Sequence of chain 1.G:
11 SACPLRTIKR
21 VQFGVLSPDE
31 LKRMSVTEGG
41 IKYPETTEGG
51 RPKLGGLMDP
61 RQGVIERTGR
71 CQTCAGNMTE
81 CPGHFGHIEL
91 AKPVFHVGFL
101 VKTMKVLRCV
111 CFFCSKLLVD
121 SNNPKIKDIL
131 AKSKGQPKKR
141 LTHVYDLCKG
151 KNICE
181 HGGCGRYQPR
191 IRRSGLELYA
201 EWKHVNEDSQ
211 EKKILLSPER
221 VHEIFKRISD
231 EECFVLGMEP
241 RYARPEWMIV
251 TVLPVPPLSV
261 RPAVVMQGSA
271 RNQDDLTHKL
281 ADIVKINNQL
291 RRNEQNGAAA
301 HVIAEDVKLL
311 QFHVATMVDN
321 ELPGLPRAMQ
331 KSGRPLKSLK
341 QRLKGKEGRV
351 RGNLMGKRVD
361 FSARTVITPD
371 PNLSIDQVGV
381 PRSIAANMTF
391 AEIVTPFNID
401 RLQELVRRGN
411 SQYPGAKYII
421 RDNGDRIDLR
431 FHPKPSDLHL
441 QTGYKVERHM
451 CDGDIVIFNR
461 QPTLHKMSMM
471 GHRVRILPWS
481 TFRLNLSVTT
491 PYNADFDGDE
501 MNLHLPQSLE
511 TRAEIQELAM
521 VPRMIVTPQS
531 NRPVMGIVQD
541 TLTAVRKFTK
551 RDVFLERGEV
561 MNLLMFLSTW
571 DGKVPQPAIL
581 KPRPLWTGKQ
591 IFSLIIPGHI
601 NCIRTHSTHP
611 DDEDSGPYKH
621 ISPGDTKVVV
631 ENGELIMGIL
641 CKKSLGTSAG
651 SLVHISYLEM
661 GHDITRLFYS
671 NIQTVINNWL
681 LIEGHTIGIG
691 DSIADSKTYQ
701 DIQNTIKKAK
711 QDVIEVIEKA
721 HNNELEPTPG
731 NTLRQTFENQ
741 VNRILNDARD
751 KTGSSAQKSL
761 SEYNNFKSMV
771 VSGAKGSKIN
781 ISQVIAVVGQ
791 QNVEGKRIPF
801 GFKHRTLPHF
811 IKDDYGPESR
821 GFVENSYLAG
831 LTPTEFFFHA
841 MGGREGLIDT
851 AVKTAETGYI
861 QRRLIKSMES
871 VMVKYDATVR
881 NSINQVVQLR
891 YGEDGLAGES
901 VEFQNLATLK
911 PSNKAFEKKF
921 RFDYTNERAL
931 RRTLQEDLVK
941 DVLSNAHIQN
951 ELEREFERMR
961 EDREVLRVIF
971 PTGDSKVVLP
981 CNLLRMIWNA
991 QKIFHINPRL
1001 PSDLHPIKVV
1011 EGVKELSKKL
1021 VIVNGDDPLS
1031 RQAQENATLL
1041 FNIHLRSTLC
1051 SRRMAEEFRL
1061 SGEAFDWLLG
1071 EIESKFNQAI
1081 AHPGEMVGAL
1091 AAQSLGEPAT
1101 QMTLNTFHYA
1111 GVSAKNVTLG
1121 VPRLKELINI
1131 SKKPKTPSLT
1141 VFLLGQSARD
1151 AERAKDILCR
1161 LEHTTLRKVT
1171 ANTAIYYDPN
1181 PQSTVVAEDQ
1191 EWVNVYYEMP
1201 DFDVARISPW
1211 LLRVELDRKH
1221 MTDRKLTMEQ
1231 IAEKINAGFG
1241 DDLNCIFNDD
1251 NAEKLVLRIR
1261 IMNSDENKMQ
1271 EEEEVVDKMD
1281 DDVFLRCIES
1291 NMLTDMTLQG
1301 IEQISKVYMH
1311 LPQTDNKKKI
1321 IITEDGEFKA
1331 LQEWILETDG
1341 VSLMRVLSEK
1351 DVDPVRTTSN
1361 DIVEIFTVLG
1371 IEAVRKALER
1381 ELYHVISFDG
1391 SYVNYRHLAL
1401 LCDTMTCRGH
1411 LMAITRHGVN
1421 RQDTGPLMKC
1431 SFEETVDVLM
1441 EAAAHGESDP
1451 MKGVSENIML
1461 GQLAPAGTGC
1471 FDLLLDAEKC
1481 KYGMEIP

The small molecule below binds the protein below.
Small molecule (SMILES): CO[C@@H]1[C@H](O)[C@H](n2cnc3c(=O)nc(N)[nH]c32)O[C@H]1COP(=O)(O)OP(=O)(O)OP(=O)(O)O

Binding-site contacts:
Ligand atom O33 contacts residue ASP497 of chain 1.G at 2.0 Å (salt-bridge).
Ligand atom O32 contacts residue ASP497 of chain 1.G at 4.4 Å.
Ligand atom O23 contacts residue TYR724 of chain 1.H at 3.9 Å.
Ligand atom N19 contacts residue PRO462 of chain 1.G at 4.0 Å.
Ligand atom C07 contacts residue ASN493 of chain 1.G at 3.5 Å.
Ligand atom O02 contacts residue ASN493 of chain 1.G at 3.3 Å (h-bond).
Ligand atom O33 contacts residue ASP792 of chain 1.H at 2.7 Å (salt-bridge).
Ligand atom O08 contacts residue ASN493 of chain 1.G at 3.7 Å.
Ligand atom O31 contacts residue ARG721 of chain 1.H at 3.8 Å.
Ligand atom O24 contacts residue TYR724 of chain 1.H at 4.0 Å.
Ligand atom P30 contacts residue ASP497 of chain 1.G at 3.1 Å.
Ligand atom P26 contacts residue ARG721 of chain 1.H at 4.3 Å.
Ligand atom O32 contacts residue ARG721 of chain 1.H at 3.5 Å (salt-bridge).
Ligand atom N14 contacts residue PRO462 of chain 1.G at 4.2 Å.
Ligand atom C06 contacts residue ARG460 of chain 1.G at 3.5 Å.
Ligand atom C01 contacts residue ASN493 of chain 1.G at 3.7 Å.
Ligand atom P30 contacts residue ARG721 of chain 1.H at 4.2 Å.
Ligand atom O31 contacts residue ARG975 of chain 1.H at 4.4 Å.
Ligand atom O31 contacts residue LYS942 of chain 1.H at 3.1 Å.
Ligand atom O32 contacts residue ASP792 of chain 1.H at 3.6 Å.
Ligand atom N16 contacts residue THR854 of chain 1.G at 3.8 Å.
Ligand atom O31 contacts residue ASP497 of chain 1.G at 3.6 Å (salt-bridge).
Ligand atom O32 contacts residue ARG975 of chain 1.H at 2.1 Å (salt-bridge).
Ligand atom P30 contacts residue ASP792 of chain 1.H at 3.7 Å.
Ligand atom C17 contacts residue THR854 of chain 1.G at 4.2 Å.
Ligand atom C03 contacts residue ASN493 of chain 1.G at 3.7 Å.
Ligand atom O33 contacts residue ARG975 of chain 1.H at 3.4 Å (salt-bridge).
Ligand atom O27 contacts residue TYR724 of chain 1.H at 3.8 Å.
Ligand atom C03 contacts residue ARG460 of chain 1.G at 4.2 Å.
Ligand atom N19 contacts residue THR854 of chain 1.G at 4.2 Å.
Ligand atom O28 contacts residue ARG721 of chain 1.H at 3.9 Å.
Ligand atom N14 contacts residue THR854 of chain 1.G at 4.4 Å.
Ligand atom O29 contacts residue ARG975 of chain 1.H at 3.9 Å.
Ligand atom O29 contacts residue ASP495 of chain 1.G at 4.3 Å.
Ligand atom O27 contacts residue ARG721 of chain 1.H at 4.1 Å.
Ligand atom C15 contacts residue THR854 of chain 1.G at 3.9 Å.
Ligand atom C07 contacts residue ARG460 of chain 1.G at 3.8 Å.
Ligand atom O05 contacts residue ARG460 of chain 1.G at 4.0 Å.
Ligand atom O29 contacts residue ASP497 of chain 1.G at 3.4 Å (salt-bridge).
Ligand atom P30 contacts residue ARG975 of chain 1.H at 3.2 Å.

Sequence of chain 1.H:
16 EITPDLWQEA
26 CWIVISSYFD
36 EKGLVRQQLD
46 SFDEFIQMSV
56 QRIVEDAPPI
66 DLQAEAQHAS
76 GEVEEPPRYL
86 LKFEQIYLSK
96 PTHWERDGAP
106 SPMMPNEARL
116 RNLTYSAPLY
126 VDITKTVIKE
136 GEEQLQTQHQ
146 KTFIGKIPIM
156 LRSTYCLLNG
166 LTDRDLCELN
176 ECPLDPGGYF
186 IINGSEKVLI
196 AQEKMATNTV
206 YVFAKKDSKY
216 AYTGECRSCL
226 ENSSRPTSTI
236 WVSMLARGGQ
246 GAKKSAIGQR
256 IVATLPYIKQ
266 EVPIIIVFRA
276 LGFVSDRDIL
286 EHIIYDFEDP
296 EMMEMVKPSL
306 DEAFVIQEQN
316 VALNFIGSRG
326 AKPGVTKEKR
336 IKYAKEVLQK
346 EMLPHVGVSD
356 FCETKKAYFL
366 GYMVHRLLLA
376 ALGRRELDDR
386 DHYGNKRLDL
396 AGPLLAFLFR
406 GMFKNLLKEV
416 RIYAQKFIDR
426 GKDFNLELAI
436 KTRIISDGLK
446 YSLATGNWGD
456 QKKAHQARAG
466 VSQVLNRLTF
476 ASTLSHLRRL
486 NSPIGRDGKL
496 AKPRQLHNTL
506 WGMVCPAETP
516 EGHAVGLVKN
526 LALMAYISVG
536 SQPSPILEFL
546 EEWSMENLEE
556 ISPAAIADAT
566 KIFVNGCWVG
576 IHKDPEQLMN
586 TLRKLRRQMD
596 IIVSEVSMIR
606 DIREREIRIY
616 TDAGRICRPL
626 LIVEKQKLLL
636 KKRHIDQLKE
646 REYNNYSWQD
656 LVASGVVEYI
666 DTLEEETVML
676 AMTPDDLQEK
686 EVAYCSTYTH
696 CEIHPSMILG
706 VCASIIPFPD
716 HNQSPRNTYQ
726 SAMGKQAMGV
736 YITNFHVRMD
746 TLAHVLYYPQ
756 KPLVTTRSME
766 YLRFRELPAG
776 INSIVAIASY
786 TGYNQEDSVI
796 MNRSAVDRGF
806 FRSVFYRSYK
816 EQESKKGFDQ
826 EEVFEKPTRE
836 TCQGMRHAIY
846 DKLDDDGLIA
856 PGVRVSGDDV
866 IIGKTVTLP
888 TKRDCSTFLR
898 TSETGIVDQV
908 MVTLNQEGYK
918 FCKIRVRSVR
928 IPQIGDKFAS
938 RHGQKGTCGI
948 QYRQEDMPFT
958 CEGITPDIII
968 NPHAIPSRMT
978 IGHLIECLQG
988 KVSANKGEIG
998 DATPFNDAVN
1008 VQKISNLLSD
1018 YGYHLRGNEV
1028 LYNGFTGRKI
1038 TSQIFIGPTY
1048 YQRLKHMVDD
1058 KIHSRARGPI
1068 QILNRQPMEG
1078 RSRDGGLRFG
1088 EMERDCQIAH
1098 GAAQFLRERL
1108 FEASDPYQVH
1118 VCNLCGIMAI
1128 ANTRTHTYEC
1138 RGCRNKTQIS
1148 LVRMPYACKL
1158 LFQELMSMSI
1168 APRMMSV